Binding-site contacts:
Ligand atom N2 contacts residue ASN289 of chain 1.A at 3.2 Å (h-bond).
Ligand atom C5 contacts residue ASN289 of chain 1.A at 3.5 Å.
Ligand atom C7 contacts residue ASP278 of chain 1.A at 4.0 Å.
Ligand atom C2 contacts residue ASN289 of chain 1.A at 2.8 Å.
Ligand atom O7 contacts residue ASN289 of chain 1.A at 3.6 Å.
Ligand atom C3 contacts residue ASN289 of chain 1.A at 3.9 Å.
Ligand atom O5 contacts residue ASN289 of chain 1.A at 2.3 Å (h-bond).
Ligand atom C3 contacts residue ASP278 of chain 1.A at 4.0 Å.
Ligand atom C8 contacts residue ASP278 of chain 1.A at 4.1 Å.
Ligand atom C7 contacts residue ASN289 of chain 1.A at 3.6 Å.
Ligand atom C1 contacts residue ASN289 of chain 1.A at 1.4 Å.
Ligand atom C4 contacts residue ASN289 of chain 1.A at 4.3 Å.
Ligand atom C8 contacts residue LEU44 of chain 1.A at 4.3 Å (hydrophobic).
Ligand atom N2 contacts residue ASP278 of chain 1.A at 3.0 Å (salt-bridge).
Ligand atom C8 contacts residue ASN289 of chain 1.A at 4.2 Å.
Ligand atom C1 contacts residue ASP278 of chain 1.A at 3.4 Å.
Ligand atom C2 contacts residue ASP278 of chain 1.A at 3.6 Å.

Sequence of chain 1.A:
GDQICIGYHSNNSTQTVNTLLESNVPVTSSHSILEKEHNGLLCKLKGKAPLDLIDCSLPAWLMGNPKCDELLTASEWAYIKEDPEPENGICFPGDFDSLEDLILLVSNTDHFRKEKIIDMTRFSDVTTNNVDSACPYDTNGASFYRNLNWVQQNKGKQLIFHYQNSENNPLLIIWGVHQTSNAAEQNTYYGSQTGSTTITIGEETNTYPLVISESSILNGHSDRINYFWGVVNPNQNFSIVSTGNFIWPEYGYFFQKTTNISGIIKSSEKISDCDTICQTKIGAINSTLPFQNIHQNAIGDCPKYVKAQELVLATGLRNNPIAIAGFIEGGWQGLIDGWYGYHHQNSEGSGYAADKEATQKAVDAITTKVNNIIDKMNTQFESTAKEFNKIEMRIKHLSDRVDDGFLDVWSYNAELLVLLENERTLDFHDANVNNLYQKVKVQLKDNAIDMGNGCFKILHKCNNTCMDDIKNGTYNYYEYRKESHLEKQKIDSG

The small molecule below binds the protein below.
Small molecule (SMILES): CC(=O)N[C@@H]1[C@@H](O)[C@H](O)[C@@H](CO)O[C@H]1O